Sequence of chain 1.C:
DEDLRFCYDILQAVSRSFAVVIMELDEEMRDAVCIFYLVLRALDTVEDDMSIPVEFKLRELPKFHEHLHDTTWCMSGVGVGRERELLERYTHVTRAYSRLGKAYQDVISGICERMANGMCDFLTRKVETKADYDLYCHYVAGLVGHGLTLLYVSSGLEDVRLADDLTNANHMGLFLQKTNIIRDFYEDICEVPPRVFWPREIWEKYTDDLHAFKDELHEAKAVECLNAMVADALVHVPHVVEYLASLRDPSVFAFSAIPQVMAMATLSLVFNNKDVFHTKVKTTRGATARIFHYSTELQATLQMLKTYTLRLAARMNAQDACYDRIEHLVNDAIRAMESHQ

The small molecule below binds the protein below.
Small molecule (SMILES): CC(C)=CCC/C(C)=C/CC/C(C)=C/CS[P](=O)(O)OP(=O)(O)O

Binding-site contacts:
Ligand atom C7 contacts residue LEU200 of chain 1.C at 3.8 Å (hydrophobic).
Ligand atom O2A contacts residue SER39 of chain 1.C at 3.1 Å (h-bond).
Ligand atom C8 contacts residue VAL168 of chain 1.C at 3.8 Å (hydrophobic).
Ligand atom C13 contacts residue MET196 of chain 1.C at 3.7 Å (hydrophobic).
Ligand atom C13 contacts residue GLY169 of chain 1.C at 3.7 Å.
Ligand atom C14 contacts residue TYR176 of chain 1.C at 3.8 Å (hydrophobic).
Ligand atom O3B contacts residue FPS1 of chain 1.K at 3.5 Å (h-bond).
Ligand atom O1B contacts residue SER41 of chain 1.C at 2.8 Å (h-bond).
Ligand atom O3A contacts residue SER41 of chain 1.C at 2.8 Å (h-bond).
Ligand atom O3B contacts residue SER41 of chain 1.C at 3.5 Å (h-bond).
Ligand atom C11 contacts residue LEU200 of chain 1.C at 3.8 Å (hydrophobic).
Ligand atom C12 contacts residue GLY197 of chain 1.C at 3.9 Å.
Ligand atom PA contacts residue TYR61 of chain 1.C at 3.8 Å.
Ligand atom C4 contacts residue ASN204 of chain 1.C at 3.3 Å.
Ligand atom C15 contacts residue MET196 of chain 1.C at 3.5 Å (hydrophobic).
Ligand atom C8 contacts residue LEU200 of chain 1.C at 3.7 Å (hydrophobic).
Ligand atom C4 contacts residue FPS1 of chain 1.K at 3.2 Å.
Ligand atom S1 contacts residue ARG65 of chain 1.C at 3.6 Å.
Ligand atom C15 contacts residue GLY169 of chain 1.C at 3.5 Å.
Ligand atom O1A contacts residue SER39 of chain 1.C at 3.4 Å (h-bond).
Ligand atom C14 contacts residue LEU172 of chain 1.C at 3.5 Å (hydrophobic).
Ligand atom C9 contacts residue PHE42 of chain 1.C at 3.5 Å (hydrophobic).
Ligand atom O2A contacts residue TYR61 of chain 1.C at 2.8 Å (h-bond).
Ligand atom PA contacts residue SER39 of chain 1.C at 3.8 Å.
Ligand atom C9 contacts residue FPS1 of chain 1.K at 3.7 Å.
Ligand atom O1B contacts residue ARG40 of chain 1.C at 3.8 Å.
Ligand atom C9 contacts residue LEU172 of chain 1.C at 3.8 Å (hydrophobic).
Ligand atom C15 contacts residue ALA193 of chain 1.C at 3.7 Å (hydrophobic).
Ligand atom C2 contacts residue FPS1 of chain 1.K at 3.7 Å.
Ligand atom C4 contacts residue GLN201 of chain 1.C at 3.3 Å.
Ligand atom C10 contacts residue GLY197 of chain 1.C at 3.7 Å.
Ligand atom C3 contacts residue FPS1 of chain 1.K at 3.7 Å.
Ligand atom O1A contacts residue TYR61 of chain 1.C at 3.8 Å.
Ligand atom O1A contacts residue PHE42 of chain 1.C at 2.8 Å.
Ligand atom C14 contacts residue MET196 of chain 1.C at 3.8 Å (hydrophobic).
Ligand atom C1 contacts residue FPS1 of chain 1.K at 3.2 Å.
Ligand atom C12 contacts residue GLY169 of chain 1.C at 3.5 Å.
Ligand atom C12 contacts residue MET196 of chain 1.C at 3.5 Å (hydrophobic).
Ligand atom O2A contacts residue ARG40 of chain 1.C at 3.8 Å.
Ligand atom PB contacts residue SER41 of chain 1.C at 3.2 Å.